A protein and the small-molecule ligand that binds it are described below.
Small molecule (SMILES): CC(=O)N[C@@H]1[C@@H](O)[C@H](O)[C@@H](CO)O[C@H]1O

Binding-site contacts:
Ligand atom C4 contacts residue ASN85 of chain 1.I at 4.2 Å.
Ligand atom C1 contacts residue THR54 of chain 1.I at 4.3 Å.
Ligand atom O6 contacts residue THR54 of chain 1.I at 4.3 Å.
Ligand atom O5 contacts residue ASN85 of chain 1.I at 2.1 Å (h-bond).
Ligand atom C1 contacts residue ASN85 of chain 1.I at 1.5 Å.
Ligand atom C5 contacts residue ASN85 of chain 1.I at 3.4 Å.
Ligand atom O5 contacts residue THR54 of chain 1.I at 4.0 Å.
Ligand atom C3 contacts residue ASN85 of chain 1.I at 4.0 Å.
Ligand atom C6 contacts residue ASN85 of chain 1.I at 4.3 Å.
Ligand atom C5 contacts residue ALA291 of chain 1.I at 4.3 Å (hydrophobic).
Ligand atom C8 contacts residue THR54 of chain 1.I at 3.7 Å.
Ligand atom C2 contacts residue ASN85 of chain 1.I at 2.9 Å.
Ligand atom N2 contacts residue ASN85 of chain 1.I at 3.4 Å (h-bond).
Ligand atom C7 contacts residue ASN85 of chain 1.I at 4.5 Å.
Ligand atom C2 contacts residue THR54 of chain 1.I at 4.3 Å.
Ligand atom C6 contacts residue ALA291 of chain 1.I at 4.0 Å (hydrophobic).
Ligand atom O6 contacts residue GLU296 of chain 1.I at 4.4 Å.

Sequence of chain 1.I:
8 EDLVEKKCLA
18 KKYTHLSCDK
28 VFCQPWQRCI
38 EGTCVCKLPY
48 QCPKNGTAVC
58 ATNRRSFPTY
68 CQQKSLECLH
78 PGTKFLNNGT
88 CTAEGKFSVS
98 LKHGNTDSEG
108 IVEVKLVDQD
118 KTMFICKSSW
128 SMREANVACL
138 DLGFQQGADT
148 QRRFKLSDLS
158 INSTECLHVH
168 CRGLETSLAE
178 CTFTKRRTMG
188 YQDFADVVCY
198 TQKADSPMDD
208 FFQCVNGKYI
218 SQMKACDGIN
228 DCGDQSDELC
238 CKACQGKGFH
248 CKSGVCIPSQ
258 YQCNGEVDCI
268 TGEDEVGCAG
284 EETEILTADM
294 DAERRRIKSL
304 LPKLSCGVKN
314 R